Sequence of chain 1.A:
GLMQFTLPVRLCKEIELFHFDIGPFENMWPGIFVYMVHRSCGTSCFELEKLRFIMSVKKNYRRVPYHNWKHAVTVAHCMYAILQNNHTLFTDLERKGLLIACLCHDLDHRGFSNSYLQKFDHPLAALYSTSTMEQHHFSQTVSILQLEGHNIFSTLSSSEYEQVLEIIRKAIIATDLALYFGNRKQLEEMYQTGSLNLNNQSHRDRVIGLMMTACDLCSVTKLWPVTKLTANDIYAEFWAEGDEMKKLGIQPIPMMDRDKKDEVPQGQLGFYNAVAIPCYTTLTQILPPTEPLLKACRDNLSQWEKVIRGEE

The protein below binds the small molecule below.
Small molecule (SMILES): Cc1nc2ccc(CCc3nc(-c4ccccc4)cn3C)c(C)n2c1C

Binding-site contacts:
Ligand atom C17 contacts residue MET267 of chain 1.A at 3.7 Å (hydrophobic).
Ligand atom N19 contacts residue MET267 of chain 1.A at 3.7 Å.
Ligand atom C12 contacts residue TYR247 of chain 1.A at 3.7 Å (hydrophobic).
Ligand atom C3 contacts residue PHE250 of chain 1.A at 3.5 Å (hydrophobic).
Ligand atom C14 contacts residue PHE283 of chain 1.A at 3.6 Å (hydrophobic).
Ligand atom N7 contacts residue PHE283 of chain 1.A at 3.5 Å.
Ligand atom C23 contacts residue GLU275 of chain 1.A at 3.4 Å.
Ligand atom N19 contacts residue TYR247 of chain 1.A at 2.6 Å (h-bond).
Ligand atom C3 contacts residue PHE283 of chain 1.A at 3.8 Å (hydrophobic).
Ligand atom C13 contacts residue TYR247 of chain 1.A at 3.3 Å (hydrophobic).
Ligand atom C11 contacts residue LEU229 of chain 1.A at 3.7 Å (hydrophobic).
Ligand atom N16 contacts residue GLY279 of chain 1.A at 3.7 Å.
Ligand atom C25 contacts residue MET267 of chain 1.A at 3.6 Å (hydrophobic).
Ligand atom C18 contacts residue MET267 of chain 1.A at 3.6 Å (hydrophobic).
Ligand atom C21 contacts residue GLY279 of chain 1.A at 3.7 Å.
Ligand atom C22 contacts residue VAL276 of chain 1.A at 3.7 Å (hydrophobic).
Ligand atom N5 contacts residue PHE283 of chain 1.A at 3.7 Å.
Ligand atom C18 contacts residue GLY279 of chain 1.A at 3.4 Å.
Ligand atom N19 contacts residue GLY279 of chain 1.A at 3.5 Å.
Ligand atom N16 contacts residue MET267 of chain 1.A at 3.7 Å.
Ligand atom C15 contacts residue TYR247 of chain 1.A at 3.5 Å (hydrophobic).
Ligand atom C10 contacts residue GLN280 of chain 1.A at 3.7 Å.
Ligand atom C23 contacts residue VAL276 of chain 1.A at 3.5 Å (hydrophobic).
Ligand atom C10 contacts residue VAL232 of chain 1.A at 3.5 Å (hydrophobic).
Ligand atom C6 contacts residue PHE283 of chain 1.A at 3.4 Å (hydrophobic).
Ligand atom C12 contacts residue GLN280 of chain 1.A at 3.1 Å.
Ligand atom C25 contacts residue PRO266 of chain 1.A at 3.6 Å (hydrophobic).
Ligand atom C14 contacts residue GLY279 of chain 1.A at 3.7 Å.
Ligand atom C9 contacts residue ILE246 of chain 1.A at 3.7 Å (hydrophobic).
Ligand atom C24 contacts residue LYS272 of chain 1.A at 3.4 Å.
Ligand atom C26 contacts residue MET267 of chain 1.A at 3.5 Å (hydrophobic).
Ligand atom C9 contacts residue PHE283 of chain 1.A at 3.7 Å (hydrophobic).
Ligand atom C21 contacts residue MET267 of chain 1.A at 3.6 Å (hydrophobic).
Ligand atom C24 contacts residue PRO266 of chain 1.A at 3.6 Å (hydrophobic).
Ligand atom C24 contacts residue GLU275 of chain 1.A at 3.3 Å.
Ligand atom C22 contacts residue GLU275 of chain 1.A at 3.6 Å.
Ligand atom C22 contacts residue TYR247 of chain 1.A at 3.7 Å (hydrophobic).
Ligand atom C15 contacts residue GLY279 of chain 1.A at 3.4 Å.
Ligand atom C14 contacts residue TYR247 of chain 1.A at 3.6 Å (hydrophobic).
Ligand atom C4 contacts residue PHE283 of chain 1.A at 3.5 Å (hydrophobic).